Sequence of chain 1.F:
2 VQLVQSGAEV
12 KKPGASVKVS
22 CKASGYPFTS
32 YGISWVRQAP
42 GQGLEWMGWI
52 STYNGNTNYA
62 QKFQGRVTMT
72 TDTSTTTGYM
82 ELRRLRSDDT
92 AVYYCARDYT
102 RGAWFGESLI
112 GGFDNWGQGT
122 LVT

Sequence of chain 1.G:
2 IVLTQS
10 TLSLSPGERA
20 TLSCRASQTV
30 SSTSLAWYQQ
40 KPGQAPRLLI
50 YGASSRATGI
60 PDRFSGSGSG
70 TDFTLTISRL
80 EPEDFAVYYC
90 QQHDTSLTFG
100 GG

Binding-site contacts:
Ligand atom C8 contacts residue GLY358 of chain 1.A at 3.9 Å.
Ligand atom O7 contacts residue VAL386 of chain 1.A at 3.8 Å.
Ligand atom C8 contacts residue VAL386 of chain 1.A at 4.4 Å (hydrophobic).
Ligand atom N2 contacts residue GLY358 of chain 1.A at 4.3 Å.
Ligand atom C4 contacts residue ASN362 of chain 1.A at 4.3 Å.
Ligand atom C5 contacts residue TYR50 of chain 1.G at 4.3 Å (hydrophobic).
Ligand atom C6 contacts residue TYR50 of chain 1.G at 3.4 Å (hydrophobic).
Ligand atom C7 contacts residue VAL386 of chain 1.A at 4.1 Å (hydrophobic).
Ligand atom C5 contacts residue ASN362 of chain 1.A at 3.7 Å.
Ligand atom C3 contacts residue TYR100 of chain 1.F at 4.3 Å (hydrophobic).
Ligand atom C6 contacts residue GLY112 of chain 1.F at 3.6 Å.
Ligand atom C3 contacts residue TYR32 of chain 1.F at 4.2 Å (hydrophobic).
Ligand atom O5 contacts residue TYR50 of chain 1.G at 3.9 Å.
Ligand atom C8 contacts residue LEU387 of chain 1.A at 3.4 Å (hydrophobic).
Ligand atom C7 contacts residue GLY358 of chain 1.A at 3.6 Å.
Ligand atom O3 contacts residue TYR32 of chain 1.F at 3.2 Å (h-bond).
Ligand atom O6 contacts residue VAL386 of chain 1.A at 3.4 Å.
Ligand atom C6 contacts residue GLY113 of chain 1.F at 4.2 Å.
Ligand atom C1 contacts residue ASN362 of chain 1.A at 1.5 Å.
Ligand atom C8 contacts residue TYR50 of chain 1.G at 3.8 Å (hydrophobic).
Ligand atom C6 contacts residue TYR50 of chain 1.G at 3.8 Å (hydrophobic).
Ligand atom O7 contacts residue ASN362 of chain 1.A at 4.2 Å.
Ligand atom C2 contacts residue TYR100 of chain 1.F at 4.3 Å (hydrophobic).
Ligand atom O3 contacts residue VAL386 of chain 1.A at 3.6 Å.
Ligand atom C8 contacts residue PHE361 of chain 1.A at 3.6 Å (hydrophobic).
Ligand atom C3 contacts residue ASN362 of chain 1.A at 3.9 Å.
Ligand atom O7 contacts residue GLY358 of chain 1.A at 3.4 Å.
Ligand atom C8 contacts residue ARG55 of chain 1.G at 3.5 Å.
Ligand atom C1 contacts residue TYR100 of chain 1.F at 4.1 Å (hydrophobic).
Ligand atom O5 contacts residue TYR100 of chain 1.F at 4.2 Å.
Ligand atom C5 contacts residue TYR100 of chain 1.F at 4.0 Å (hydrophobic).
Ligand atom C7 contacts residue ASN362 of chain 1.A at 3.8 Å.
Ligand atom N2 contacts residue ASN362 of chain 1.A at 3.0 Å (h-bond).
Ligand atom O4 contacts residue ASP115 of chain 1.F at 3.4 Å.
Ligand atom O5 contacts residue ASN362 of chain 1.A at 2.4 Å (h-bond).
Ligand atom C4 contacts residue TYR100 of chain 1.F at 3.9 Å (hydrophobic).
Ligand atom C2 contacts residue ASN362 of chain 1.A at 2.5 Å.
Ligand atom C6 contacts residue LEU47 of chain 1.G at 3.8 Å (hydrophobic).
Ligand atom C6 contacts residue VAL386 of chain 1.A at 4.3 Å (hydrophobic).
Ligand atom O3 contacts residue ARG98 of chain 1.F at 3.5 Å (salt-bridge).

This small molecule binds to this protein.
Small molecule (SMILES): CC(=O)N[C@H]1[C@H](O[C@H]2[C@H](O)[C@@H](NC(C)=O)CO[C@@H]2CO[C@@H]2O[C@@H](C)[C@@H](O)[C@@H](O)[C@@H]2O)O[C@H](CO)[C@@H](O[C@@H]2O[C@H](CO)[C@@H](O)[C@H](O)[C@@H]2O)[C@@H]1O

Sequence of chain 1.A:
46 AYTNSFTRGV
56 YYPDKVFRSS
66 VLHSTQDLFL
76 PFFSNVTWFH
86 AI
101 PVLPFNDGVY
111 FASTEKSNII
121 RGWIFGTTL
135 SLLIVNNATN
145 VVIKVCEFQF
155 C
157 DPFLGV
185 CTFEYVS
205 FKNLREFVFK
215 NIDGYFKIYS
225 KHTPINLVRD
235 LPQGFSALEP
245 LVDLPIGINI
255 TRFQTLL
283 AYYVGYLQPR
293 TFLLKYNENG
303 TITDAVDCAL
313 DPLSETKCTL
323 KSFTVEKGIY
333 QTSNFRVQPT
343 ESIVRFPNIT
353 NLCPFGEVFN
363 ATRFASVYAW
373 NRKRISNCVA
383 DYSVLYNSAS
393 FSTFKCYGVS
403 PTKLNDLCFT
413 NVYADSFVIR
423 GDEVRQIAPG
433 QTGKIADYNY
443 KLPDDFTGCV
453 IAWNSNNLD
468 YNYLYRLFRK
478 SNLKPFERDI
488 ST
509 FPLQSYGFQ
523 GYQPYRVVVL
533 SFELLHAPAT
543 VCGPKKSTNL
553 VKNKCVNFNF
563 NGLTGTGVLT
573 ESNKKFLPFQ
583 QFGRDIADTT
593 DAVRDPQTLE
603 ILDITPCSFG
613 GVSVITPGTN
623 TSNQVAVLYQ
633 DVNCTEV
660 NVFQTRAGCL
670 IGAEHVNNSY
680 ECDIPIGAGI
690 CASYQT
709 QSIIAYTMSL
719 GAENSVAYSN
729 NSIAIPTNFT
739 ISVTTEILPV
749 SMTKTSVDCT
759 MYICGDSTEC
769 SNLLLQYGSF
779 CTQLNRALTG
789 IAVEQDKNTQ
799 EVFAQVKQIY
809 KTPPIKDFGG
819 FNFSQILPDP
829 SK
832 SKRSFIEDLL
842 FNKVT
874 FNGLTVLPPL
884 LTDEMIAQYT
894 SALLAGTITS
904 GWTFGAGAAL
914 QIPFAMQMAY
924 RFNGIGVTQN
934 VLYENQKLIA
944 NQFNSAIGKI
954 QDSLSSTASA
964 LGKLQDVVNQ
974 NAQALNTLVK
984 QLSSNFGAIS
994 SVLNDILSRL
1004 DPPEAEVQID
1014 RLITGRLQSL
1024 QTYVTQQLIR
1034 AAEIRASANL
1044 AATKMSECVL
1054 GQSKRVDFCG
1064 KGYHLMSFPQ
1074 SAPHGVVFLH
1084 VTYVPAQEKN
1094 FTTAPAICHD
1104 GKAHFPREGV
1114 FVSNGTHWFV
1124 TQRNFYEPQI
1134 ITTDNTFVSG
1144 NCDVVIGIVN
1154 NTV